A small-molecule ligand and the protein it binds are described below.
Small molecule (SMILES): CC(=O)N[C@H]1[C@H]([C@H](O)[C@H](O)CO)O[C@@](O[C@@H]2[C@@H](O)[C@H](O)O[C@H](CO)[C@@H]2O)(C(=O)O)C[C@@H]1O

Binding-site contacts:
Ligand atom C6 contacts residue GLY220 of chain 1.A at 4.0 Å.
Ligand atom C11 contacts residue GLY127 of chain 1.A at 3.6 Å.
Ligand atom C5 contacts residue GLY220 of chain 1.A at 3.9 Å.
Ligand atom O4 contacts residue THR128 of chain 1.A at 3.7 Å.
Ligand atom C10 contacts residue THR128 of chain 1.A at 3.9 Å.
Ligand atom C5 contacts residue THR128 of chain 1.A at 3.8 Å.
Ligand atom O1A contacts residue THR129 of chain 1.A at 3.5 Å.
Ligand atom O10 contacts residue LEU189 of chain 1.A at 3.2 Å.
Ligand atom C5 contacts residue LYS130 of chain 1.A at 3.8 Å.
Ligand atom O8 contacts residue TYR90 of chain 1.A at 2.7 Å (h-bond).
Ligand atom C9 contacts residue GLU185 of chain 1.A at 3.3 Å.
Ligand atom C4 contacts residue LYS130 of chain 1.A at 4.0 Å.
Ligand atom C5 contacts residue LEU221 of chain 1.A at 4.0 Å (hydrophobic).
Ligand atom C8 contacts residue GLU185 of chain 1.A at 3.6 Å.
Ligand atom C8 contacts residue TRP146 of chain 1.A at 4.0 Å (hydrophobic).
Ligand atom O1B contacts residue THR129 of chain 1.A at 2.8 Å (h-bond).
Ligand atom O6 contacts residue GLY220 of chain 1.A at 2.9 Å (h-bond).
Ligand atom C9 contacts residue TRP146 of chain 1.A at 3.8 Å (hydrophobic).
Ligand atom O6 contacts residue LYS130 of chain 1.A at 3.4 Å.
Ligand atom C11 contacts residue TRP146 of chain 1.A at 3.6 Å (hydrophobic).
Ligand atom C6 contacts residue LYS130 of chain 1.A at 3.5 Å.
Ligand atom O8 contacts residue TRP146 of chain 1.A at 3.8 Å.
Ligand atom C1 contacts residue THR129 of chain 1.A at 3.5 Å.
Ligand atom C4 contacts residue THR128 of chain 1.A at 3.4 Å.
Ligand atom O1B contacts residue LYS130 of chain 1.A at 4.0 Å.
Ligand atom C1 contacts residue LYS130 of chain 1.A at 3.8 Å.
Ligand atom C7 contacts residue TRP146 of chain 1.A at 3.8 Å (hydrophobic).
Ligand atom C9 contacts residue TYR90 of chain 1.A at 3.1 Å (hydrophobic).
Ligand atom C9 contacts residue HIS178 of chain 1.A at 3.4 Å.
Ligand atom O8 contacts residue LEU221 of chain 1.A at 3.7 Å.
Ligand atom O1A contacts residue LYS130 of chain 1.A at 2.9 Å (salt-bridge).
Ligand atom O9 contacts residue GLY223 of chain 1.A at 4.0 Å.
Ligand atom C8 contacts residue TYR90 of chain 1.A at 3.5 Å (hydrophobic).
Ligand atom O9 contacts residue HIS178 of chain 1.A at 3.3 Å (h-bond).
Ligand atom O9 contacts residue GLU185 of chain 1.A at 2.8 Å (salt-bridge).
Ligand atom C11 contacts residue THR128 of chain 1.A at 3.8 Å.
Ligand atom O1B contacts residue LEU221 of chain 1.A at 3.9 Å.
Ligand atom N5 contacts residue THR128 of chain 1.A at 3.0 Å (h-bond).
Ligand atom O2 contacts residue GLU185 of chain 1.A at 4.0 Å.
Ligand atom O9 contacts residue TYR90 of chain 1.A at 2.7 Å (h-bond).

Sequence of chain 1.A:
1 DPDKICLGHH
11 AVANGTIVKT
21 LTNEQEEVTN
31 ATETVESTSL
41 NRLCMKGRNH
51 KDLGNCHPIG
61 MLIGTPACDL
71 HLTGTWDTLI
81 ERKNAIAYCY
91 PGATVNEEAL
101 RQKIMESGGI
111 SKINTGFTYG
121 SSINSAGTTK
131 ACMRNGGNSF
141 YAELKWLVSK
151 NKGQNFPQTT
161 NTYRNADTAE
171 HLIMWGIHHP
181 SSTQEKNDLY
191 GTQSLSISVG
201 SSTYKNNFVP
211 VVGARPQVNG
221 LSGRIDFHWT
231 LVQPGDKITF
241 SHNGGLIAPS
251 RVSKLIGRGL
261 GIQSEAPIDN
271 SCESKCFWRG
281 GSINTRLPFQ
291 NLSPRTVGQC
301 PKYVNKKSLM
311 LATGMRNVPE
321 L